A protein and the small-molecule ligand that binds it are described below.
Small molecule (SMILES): CC[C@@H](Oc1ccc(Cl)c(Cl)c1)C(=O)NC

Binding-site contacts:
Ligand atom CL contacts residue PHE100 of chain 1.B at 4.0 Å.
Ligand atom CL1 contacts residue TYR72 of chain 1.B at 3.4 Å.
Ligand atom CL1 contacts residue PHE93 of chain 1.B at 3.5 Å.
Ligand atom C9 contacts residue ILE96 of chain 1.B at 4.2 Å (hydrophobic).
Ligand atom C9 contacts residue TYR72 of chain 1.B at 3.4 Å (hydrophobic).
Ligand atom C4 contacts residue ILE96 of chain 1.B at 3.4 Å (hydrophobic).
Ligand atom C contacts residue GLN74 of chain 1.B at 4.0 Å.
Ligand atom C2 contacts residue THR11 of chain 1.B at 3.8 Å.
Ligand atom C5 contacts residue GLN74 of chain 1.B at 4.4 Å.
Ligand atom CL1 contacts residue PRO9 of chain 1.B at 3.7 Å.
Ligand atom CL1 contacts residue GLU87 of chain 1.B at 4.3 Å.
Ligand atom CL contacts residue TYR72 of chain 1.B at 3.7 Å.
Ligand atom C6 contacts residue LYS92 of chain 1.B at 4.4 Å.
Ligand atom CL contacts residue PHE10 of chain 1.B at 4.0 Å.
Ligand atom CL contacts residue ILE96 of chain 1.B at 3.9 Å.
Ligand atom C8 contacts residue ILE96 of chain 1.B at 4.4 Å (hydrophobic).
Ligand atom C8 contacts residue TYR72 of chain 1.B at 3.4 Å (hydrophobic).
Ligand atom CL1 contacts residue ILE96 of chain 1.B at 4.3 Å.
Ligand atom O1 contacts residue GLN74 of chain 1.B at 4.2 Å.
Ligand atom C10 contacts residue TYR72 of chain 1.B at 3.8 Å (hydrophobic).
Ligand atom C5 contacts residue TYR72 of chain 1.B at 3.8 Å (hydrophobic).
Ligand atom C1 contacts residue THR11 of chain 1.B at 4.4 Å.
Ligand atom C7 contacts residue TYR72 of chain 1.B at 3.5 Å (hydrophobic).
Ligand atom C6 contacts residue TYR72 of chain 1.B at 3.7 Å (hydrophobic).
Ligand atom CL contacts residue PRO9 of chain 1.B at 3.7 Å.
Ligand atom C10 contacts residue THR11 of chain 1.B at 3.9 Å.
Ligand atom C3 contacts residue THR11 of chain 1.B at 4.3 Å.
Ligand atom C2 contacts residue GLN74 of chain 1.B at 4.1 Å.
Ligand atom C10 contacts residue GLN74 of chain 1.B at 4.4 Å.
Ligand atom C7 contacts residue GLU87 of chain 1.B at 3.2 Å.
Ligand atom C8 contacts residue GLU87 of chain 1.B at 4.5 Å.
Ligand atom CL contacts residue THR11 of chain 1.B at 4.1 Å.
Ligand atom O contacts residue THR11 of chain 1.B at 3.9 Å.
Ligand atom C6 contacts residue GLU87 of chain 1.B at 3.5 Å.
Ligand atom C9 contacts residue THR11 of chain 1.B at 4.4 Å.

Sequence of chain 1.B:
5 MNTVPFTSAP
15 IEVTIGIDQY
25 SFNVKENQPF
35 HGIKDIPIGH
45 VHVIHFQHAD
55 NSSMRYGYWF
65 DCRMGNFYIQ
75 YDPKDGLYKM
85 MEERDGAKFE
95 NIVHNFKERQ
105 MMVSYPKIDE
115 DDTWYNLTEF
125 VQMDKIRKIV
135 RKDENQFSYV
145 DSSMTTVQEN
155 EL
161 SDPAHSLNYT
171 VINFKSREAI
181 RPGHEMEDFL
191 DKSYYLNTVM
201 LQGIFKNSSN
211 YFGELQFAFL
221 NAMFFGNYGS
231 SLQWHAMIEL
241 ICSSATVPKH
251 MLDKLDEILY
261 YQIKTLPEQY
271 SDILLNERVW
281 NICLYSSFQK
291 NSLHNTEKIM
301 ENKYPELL